Sequence of chain 1.C:
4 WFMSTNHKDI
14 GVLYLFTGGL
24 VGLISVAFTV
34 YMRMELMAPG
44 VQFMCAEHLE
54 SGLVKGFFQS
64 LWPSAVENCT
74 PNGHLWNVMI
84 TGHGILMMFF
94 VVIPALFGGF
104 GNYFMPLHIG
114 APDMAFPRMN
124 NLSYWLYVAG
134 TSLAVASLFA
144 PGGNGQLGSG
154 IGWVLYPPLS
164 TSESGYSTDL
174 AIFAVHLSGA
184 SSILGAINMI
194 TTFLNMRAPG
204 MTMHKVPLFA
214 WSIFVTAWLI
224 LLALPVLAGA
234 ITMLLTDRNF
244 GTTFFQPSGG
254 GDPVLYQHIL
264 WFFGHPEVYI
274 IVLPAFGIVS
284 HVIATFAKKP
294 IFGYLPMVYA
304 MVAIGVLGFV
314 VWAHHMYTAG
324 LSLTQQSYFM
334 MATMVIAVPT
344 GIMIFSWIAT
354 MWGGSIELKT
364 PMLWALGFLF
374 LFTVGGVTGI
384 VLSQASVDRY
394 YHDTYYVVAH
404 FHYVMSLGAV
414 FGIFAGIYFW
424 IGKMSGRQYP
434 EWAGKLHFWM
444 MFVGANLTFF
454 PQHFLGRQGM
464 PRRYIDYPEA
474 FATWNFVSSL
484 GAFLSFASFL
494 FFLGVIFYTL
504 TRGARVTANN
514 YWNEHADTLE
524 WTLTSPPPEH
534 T

Binding-site contacts:
Ligand atom O5 contacts residue PHE65 of chain 1.D at 4.0 Å.
Ligand atom O16 contacts residue TRP355 of chain 1.C at 3.8 Å.
Ligand atom O16 contacts residue PHE65 of chain 1.D at 4.2 Å.
Ligand atom C6 contacts residue PHE65 of chain 1.D at 3.8 Å (hydrophobic).
Ligand atom O49 contacts residue TRP355 of chain 1.C at 4.0 Å.
Ligand atom C4 contacts residue ASN68 of chain 1.D at 4.0 Å.
Ligand atom O16 contacts residue ASN68 of chain 1.D at 4.0 Å.
Ligand atom O61 contacts residue HIS67 of chain 1.D at 3.3 Å (h-bond).
Ligand atom C6 contacts residue ASN68 of chain 1.D at 4.1 Å.
Ligand atom C4 contacts residue PHE65 of chain 1.D at 3.8 Å (hydrophobic).
Ligand atom O5 contacts residue ASN68 of chain 1.D at 3.2 Å (h-bond).
Ligand atom C57 contacts residue HIS67 of chain 1.D at 3.4 Å.
Ligand atom C57 contacts residue PHE65 of chain 1.D at 3.8 Å (hydrophobic).
Ligand atom O61 contacts residue ASN68 of chain 1.D at 3.0 Å (h-bond).
Ligand atom C6 contacts residue TRP355 of chain 1.C at 4.4 Å (hydrophobic).
Ligand atom C57 contacts residue ASN68 of chain 1.D at 3.9 Å.

Sequence of chain 1.D:
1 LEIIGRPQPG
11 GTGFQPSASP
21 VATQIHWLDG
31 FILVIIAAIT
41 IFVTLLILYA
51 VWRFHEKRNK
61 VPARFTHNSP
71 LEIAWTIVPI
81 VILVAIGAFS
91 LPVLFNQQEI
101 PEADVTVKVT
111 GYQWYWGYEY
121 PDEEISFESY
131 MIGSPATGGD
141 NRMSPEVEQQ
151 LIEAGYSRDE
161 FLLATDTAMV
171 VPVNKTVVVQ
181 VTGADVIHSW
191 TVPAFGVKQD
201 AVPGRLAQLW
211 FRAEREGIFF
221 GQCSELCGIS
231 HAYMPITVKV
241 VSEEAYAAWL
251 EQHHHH

The protein below binds the small molecule below.
Small molecule (SMILES): CCCCCCCCCCO[C@@H]1O[C@H](CO)[C@@H](O[C@H]2O[C@H](CO)[C@@H](O)[C@H](O)[C@H]2O)[C@H](O)[C@H]1O